Sequence of chain 57.E:
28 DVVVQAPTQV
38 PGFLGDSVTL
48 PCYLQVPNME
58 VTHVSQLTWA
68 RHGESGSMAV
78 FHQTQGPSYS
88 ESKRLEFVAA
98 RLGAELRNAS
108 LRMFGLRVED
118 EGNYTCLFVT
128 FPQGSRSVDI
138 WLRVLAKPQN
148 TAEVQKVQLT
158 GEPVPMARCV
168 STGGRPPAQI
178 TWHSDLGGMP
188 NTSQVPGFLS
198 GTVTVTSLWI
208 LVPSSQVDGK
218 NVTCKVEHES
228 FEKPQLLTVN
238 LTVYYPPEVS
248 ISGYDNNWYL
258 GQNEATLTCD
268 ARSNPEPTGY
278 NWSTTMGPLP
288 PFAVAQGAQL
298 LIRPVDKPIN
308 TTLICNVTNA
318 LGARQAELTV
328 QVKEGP

Binding-site contacts:
Ligand atom C5 contacts residue ASN105 of chain 57.E at 3.6 Å.
Ligand atom C7 contacts residue ASN105 of chain 57.E at 3.6 Å.
Ligand atom O5 contacts residue VAL95 of chain 57.E at 4.5 Å.
Ligand atom O6 contacts residue ALA96 of chain 57.E at 4.3 Å.
Ligand atom C3 contacts residue ASN105 of chain 57.E at 3.8 Å.
Ligand atom C5 contacts residue VAL95 of chain 57.E at 4.5 Å (hydrophobic).
Ligand atom O6 contacts residue VAL95 of chain 57.E at 2.9 Å (h-bond).
Ligand atom O5 contacts residue ALA96 of chain 57.E at 4.5 Å.
Ligand atom O5 contacts residue ASN105 of chain 57.E at 2.4 Å (h-bond).
Ligand atom C8 contacts residue PRO48 of chain 57.E at 4.4 Å (hydrophobic).
Ligand atom C4 contacts residue ASN105 of chain 57.E at 4.3 Å.
Ligand atom O7 contacts residue ASN105 of chain 57.E at 4.0 Å.
Ligand atom C1 contacts residue ASN105 of chain 57.E at 1.4 Å.
Ligand atom N2 contacts residue ASN105 of chain 57.E at 2.9 Å (h-bond).
Ligand atom C6 contacts residue VAL95 of chain 57.E at 3.6 Å (hydrophobic).
Ligand atom C8 contacts residue TYR50 of chain 57.E at 4.1 Å (hydrophobic).
Ligand atom C2 contacts residue ASN105 of chain 57.E at 2.5 Å.

A protein and the small-molecule ligand that binds it are described below.
Small molecule (SMILES): CC(=O)N[C@H]1[C@H](O[C@H]2[C@H](O)[C@@H](NC(C)=O)CO[C@@H]2CO)O[C@H](CO)[C@@H](O[C@@H]2O[C@H](CO)[C@@H](O)[C@H](O)[C@@H]2O)[C@@H]1O